The small molecule below binds the protein below.
Small molecule (SMILES): CC(=O)N[C@@H]1[C@@H](O)[C@H](O)[C@@H](CO)O[C@H]1O

Sequence of chain 1.B:
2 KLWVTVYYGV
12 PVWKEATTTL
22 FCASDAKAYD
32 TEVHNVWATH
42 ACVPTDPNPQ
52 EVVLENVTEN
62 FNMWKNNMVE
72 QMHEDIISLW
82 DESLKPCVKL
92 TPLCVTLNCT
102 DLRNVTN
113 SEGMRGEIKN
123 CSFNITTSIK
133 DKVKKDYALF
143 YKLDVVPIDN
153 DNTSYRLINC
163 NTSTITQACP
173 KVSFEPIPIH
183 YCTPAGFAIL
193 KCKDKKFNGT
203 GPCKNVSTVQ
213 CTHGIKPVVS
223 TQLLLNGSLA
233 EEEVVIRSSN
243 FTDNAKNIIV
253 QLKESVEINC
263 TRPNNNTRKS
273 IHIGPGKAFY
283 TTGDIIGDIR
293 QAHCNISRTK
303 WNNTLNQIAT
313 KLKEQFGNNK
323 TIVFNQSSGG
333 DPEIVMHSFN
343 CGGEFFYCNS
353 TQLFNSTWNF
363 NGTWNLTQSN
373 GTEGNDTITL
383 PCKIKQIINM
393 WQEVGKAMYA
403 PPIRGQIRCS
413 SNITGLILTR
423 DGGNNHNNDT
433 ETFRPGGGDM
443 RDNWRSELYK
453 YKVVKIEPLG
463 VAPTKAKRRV

Binding-site contacts:
Ligand atom C8 contacts residue THR323 of chain 1.B at 4.2 Å.
Ligand atom C8 contacts residue ASN363 of chain 1.B at 4.2 Å.
Ligand atom O5 contacts residue ASN363 of chain 1.B at 2.4 Å (h-bond).
Ligand atom C3 contacts residue FUC2 of chain 1.Y at 3.4 Å.
Ligand atom C4 contacts residue ASN363 of chain 1.B at 4.2 Å.
Ligand atom O5 contacts residue FUC2 of chain 1.Y at 4.0 Å.
Ligand atom C6 contacts residue FUC2 of chain 1.Y at 4.4 Å.
Ligand atom C5 contacts residue ASN363 of chain 1.B at 3.6 Å.
Ligand atom O7 contacts residue THR323 of chain 1.B at 3.9 Å.
Ligand atom C7 contacts residue ASN361 of chain 1.B at 4.1 Å.
Ligand atom C1 contacts residue PHE362 of chain 1.B at 4.0 Å (hydrophobic).
Ligand atom O4 contacts residue FUC2 of chain 1.Y at 3.6 Å.
Ligand atom C1 contacts residue ASN363 of chain 1.B at 1.4 Å.
Ligand atom C7 contacts residue THR323 of chain 1.B at 4.0 Å.
Ligand atom C1 contacts residue FUC2 of chain 1.Y at 3.9 Å.
Ligand atom C2 contacts residue PHE362 of chain 1.B at 4.0 Å (hydrophobic).
Ligand atom C8 contacts residue ASN361 of chain 1.B at 3.9 Å.
Ligand atom C3 contacts residue PHE362 of chain 1.B at 4.4 Å (hydrophobic).
Ligand atom C5 contacts residue FUC2 of chain 1.Y at 3.3 Å.
Ligand atom C7 contacts residue ASN363 of chain 1.B at 3.2 Å.
Ligand atom O6 contacts residue MAN7 of chain 1.X at 3.2 Å (h-bond).
Ligand atom O7 contacts residue ASN363 of chain 1.B at 3.2 Å (h-bond).
Ligand atom C7 contacts residue PHE362 of chain 1.B at 3.8 Å (hydrophobic).
Ligand atom N2 contacts residue PHE362 of chain 1.B at 3.3 Å.
Ligand atom C3 contacts residue ASN363 of chain 1.B at 3.8 Å.
Ligand atom O7 contacts residue PHE362 of chain 1.B at 3.2 Å (h-bond).
Ligand atom O7 contacts residue ASN361 of chain 1.B at 3.3 Å.
Ligand atom O3 contacts residue FUC2 of chain 1.Y at 4.5 Å.
Ligand atom C2 contacts residue ASN363 of chain 1.B at 2.5 Å.
Ligand atom C4 contacts residue FUC2 of chain 1.Y at 3.7 Å.
Ligand atom C2 contacts residue FUC2 of chain 1.Y at 4.2 Å.
Ligand atom O5 contacts residue MAN7 of chain 1.X at 4.0 Å.
Ligand atom N2 contacts residue ASN363 of chain 1.B at 2.9 Å (h-bond).
Ligand atom C6 contacts residue MAN7 of chain 1.X at 4.0 Å.